Binding-site contacts:
Ligand atom CD2 contacts residue LEU168 of chain 1.A at 3.6 Å (hydrophobic).
Ligand atom CC6 contacts residue MET110 of chain 1.A at 3.8 Å (hydrophobic).
Ligand atom NC5 contacts residue ALA52 of chain 1.A at 3.5 Å.
Ligand atom FB7 contacts residue THR107 of chain 1.A at 3.8 Å.
Ligand atom CC1 contacts residue ALA52 of chain 1.A at 3.7 Å (hydrophobic).
Ligand atom CB3 contacts residue THR107 of chain 1.A at 3.7 Å.
Ligand atom CA5 contacts residue LEU168 of chain 1.A at 3.7 Å (hydrophobic).
Ligand atom CB3 contacts residue LEU105 of chain 1.A at 3.8 Å (hydrophobic).
Ligand atom CA1 contacts residue SER33 of chain 1.A at 3.3 Å.
Ligand atom CC4 contacts residue LEU109 of chain 1.A at 3.8 Å (hydrophobic).
Ligand atom NA3 contacts residue ASP113 of chain 1.A at 3.5 Å (salt-bridge).
Ligand atom ND1 contacts residue VAL39 of chain 1.A at 3.9 Å.
Ligand atom CB2 contacts residue ALA52 of chain 1.A at 3.4 Å (hydrophobic).
Ligand atom CD5 contacts residue VAL39 of chain 1.A at 3.8 Å (hydrophobic).
Ligand atom ND3 contacts residue LEU168 of chain 1.A at 3.8 Å.
Ligand atom CC4 contacts residue ALA52 of chain 1.A at 3.8 Å (hydrophobic).
Ligand atom FB7 contacts residue VAL106 of chain 1.A at 3.4 Å.
Ligand atom ND3 contacts residue VAL39 of chain 1.A at 3.7 Å.
Ligand atom NC7 contacts residue MET110 of chain 1.A at 2.9 Å (h-bond).
Ligand atom CC6 contacts residue HIS108 of chain 1.A at 3.5 Å.
Ligand atom NC5 contacts residue LEU109 of chain 1.A at 3.7 Å.
Ligand atom CB2 contacts residue LEU105 of chain 1.A at 3.7 Å (hydrophobic).
Ligand atom CC4 contacts residue MET110 of chain 1.A at 3.6 Å (hydrophobic).
Ligand atom CA4 contacts residue SER155 of chain 1.A at 3.8 Å.
Ligand atom CB2 contacts residue THR107 of chain 1.A at 3.5 Å.
Ligand atom CD2 contacts residue GLY34 of chain 1.A at 3.7 Å.
Ligand atom FB7 contacts residue LEU105 of chain 1.A at 3.1 Å.
Ligand atom CC1 contacts residue THR107 of chain 1.A at 3.9 Å.
Ligand atom CD4 contacts residue LEU168 of chain 1.A at 3.7 Å (hydrophobic).
Ligand atom NC7 contacts residue LEU109 of chain 1.A at 3.3 Å.
Ligand atom CB1 contacts residue ALA52 of chain 1.A at 3.8 Å (hydrophobic).
Ligand atom CD2 contacts residue VAL39 of chain 1.A at 3.8 Å (hydrophobic).
Ligand atom CA2 contacts residue VAL31 of chain 1.A at 3.7 Å (hydrophobic).
Ligand atom CA4 contacts residue ASP113 of chain 1.A at 3.6 Å.
Ligand atom ND1 contacts residue LEU168 of chain 1.A at 3.6 Å.
Ligand atom CC6 contacts residue ALA52 of chain 1.A at 3.5 Å (hydrophobic).
Ligand atom NC5 contacts residue MET110 of chain 1.A at 3.0 Å (h-bond).
Ligand atom CD4 contacts residue VAL39 of chain 1.A at 3.7 Å (hydrophobic).
Ligand atom CC6 contacts residue THR107 of chain 1.A at 3.8 Å.
Ligand atom CD5 contacts residue LEU168 of chain 1.A at 3.7 Å (hydrophobic).

The protein below binds the small molecule below.
Small molecule (SMILES): Nc1nccc(-c2c(-c3ccc(F)cc3)ncn2C2CCNCC2)n1

Sequence of chain 1.A:
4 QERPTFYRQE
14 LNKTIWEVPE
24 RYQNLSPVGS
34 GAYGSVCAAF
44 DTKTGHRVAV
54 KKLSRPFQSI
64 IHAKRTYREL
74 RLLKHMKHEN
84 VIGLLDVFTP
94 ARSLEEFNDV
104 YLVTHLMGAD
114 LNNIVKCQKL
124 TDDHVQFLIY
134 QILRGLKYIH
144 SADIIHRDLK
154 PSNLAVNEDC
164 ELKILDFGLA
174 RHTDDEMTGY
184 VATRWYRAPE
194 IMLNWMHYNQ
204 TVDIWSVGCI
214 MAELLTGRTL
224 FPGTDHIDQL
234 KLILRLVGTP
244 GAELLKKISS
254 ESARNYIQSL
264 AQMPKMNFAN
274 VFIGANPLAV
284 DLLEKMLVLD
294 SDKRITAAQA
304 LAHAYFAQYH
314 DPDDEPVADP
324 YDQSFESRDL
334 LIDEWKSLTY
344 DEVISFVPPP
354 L